Binding-site contacts:
Ligand atom O1 contacts residue CYS151 of chain 1.A at 3.5 Å (h-bond).
Ligand atom C5 contacts residue THR11 of chain 2.A at 4.0 Å.
Ligand atom C8 contacts residue THR11 of chain 2.A at 3.8 Å.
Ligand atom O2 contacts residue GLY150 of chain 1.A at 3.5 Å.
Ligand atom C7 contacts residue THR11 of chain 2.A at 4.0 Å.
Ligand atom O2 contacts residue ASN153 of chain 1.A at 3.0 Å (h-bond).
Ligand atom N8 contacts residue ACP1 of chain 2.D at 2.9 Å (h-bond).
Ligand atom N7 contacts residue ACP1 of chain 2.D at 3.9 Å.
Ligand atom C3 contacts residue TYR187 of chain 1.A at 4.0 Å (hydrophobic).
Ligand atom C2 contacts residue SER81 of chain 2.A at 3.9 Å.
Ligand atom C3 contacts residue GLY150 of chain 1.A at 4.0 Å.
Ligand atom O1 contacts residue TYR187 of chain 1.A at 2.7 Å (h-bond).
Ligand atom N7 contacts residue SER41 of chain 2.A at 3.0 Å (h-bond).
Ligand atom C9 contacts residue LEU149 of chain 1.A at 4.1 Å (hydrophobic).
Ligand atom C8 contacts residue LEU149 of chain 1.A at 3.9 Å (hydrophobic).
Ligand atom C6 contacts residue GLY118 of chain 2.A at 4.0 Å.
Ligand atom O1 contacts residue LEU149 of chain 1.A at 4.1 Å.
Ligand atom C1 contacts residue CYS151 of chain 1.A at 4.2 Å (hydrophobic).
Ligand atom C6 contacts residue SER41 of chain 2.A at 3.9 Å.
Ligand atom C2 contacts residue TYR187 of chain 1.A at 3.5 Å (hydrophobic).
Ligand atom C4 contacts residue SER81 of chain 2.A at 4.1 Å.
Ligand atom N8 contacts residue THR11 of chain 2.A at 3.7 Å.
Ligand atom C9 contacts residue PRO79 of chain 2.A at 3.4 Å (hydrophobic).
Ligand atom O2 contacts residue ILE152 of chain 1.A at 3.5 Å.
Ligand atom C7 contacts residue SER41 of chain 2.A at 4.0 Å.
Ligand atom C1 contacts residue ASN153 of chain 1.A at 4.0 Å.
Ligand atom C5 contacts residue GLY118 of chain 2.A at 3.8 Å.
Ligand atom N8 contacts residue GLU12 of chain 2.A at 3.7 Å.
Ligand atom C1 contacts residue GLY150 of chain 1.A at 3.6 Å.
Ligand atom C9 contacts residue THR80 of chain 2.A at 3.9 Å.
Ligand atom C1 contacts residue ILE152 of chain 1.A at 3.6 Å (hydrophobic).
Ligand atom C7 contacts residue ACP1 of chain 2.D at 3.7 Å.
Ligand atom C4 contacts residue THR122 of chain 2.A at 4.2 Å.
Ligand atom C6 contacts residue THR80 of chain 2.A at 4.2 Å.
Ligand atom C9 contacts residue SER41 of chain 2.A at 3.5 Å.
Ligand atom C1 contacts residue TYR187 of chain 1.A at 3.5 Å (hydrophobic).
Ligand atom O1 contacts residue GLY150 of chain 1.A at 3.0 Å (h-bond).
Ligand atom O1 contacts residue ILE152 of chain 1.A at 3.3 Å (h-bond).
Ligand atom O2 contacts residue CYS151 of chain 1.A at 4.2 Å.
Ligand atom C8 contacts residue ACP1 of chain 2.D at 3.8 Å.

Sequence of chain 2.A:
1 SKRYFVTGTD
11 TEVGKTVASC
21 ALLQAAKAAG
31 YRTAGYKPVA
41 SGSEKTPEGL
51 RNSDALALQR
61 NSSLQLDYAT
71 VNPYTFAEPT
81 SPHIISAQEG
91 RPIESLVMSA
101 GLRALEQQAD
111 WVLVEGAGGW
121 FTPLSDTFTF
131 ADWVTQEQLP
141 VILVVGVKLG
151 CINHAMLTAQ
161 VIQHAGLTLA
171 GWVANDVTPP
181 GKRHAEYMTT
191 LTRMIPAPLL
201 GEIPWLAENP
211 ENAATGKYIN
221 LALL

This protein binds this small molecule.
Small molecule (SMILES): C[C@H](N)[C@H](N)CCCCCC(=O)O

Sequence of chain 1.A:
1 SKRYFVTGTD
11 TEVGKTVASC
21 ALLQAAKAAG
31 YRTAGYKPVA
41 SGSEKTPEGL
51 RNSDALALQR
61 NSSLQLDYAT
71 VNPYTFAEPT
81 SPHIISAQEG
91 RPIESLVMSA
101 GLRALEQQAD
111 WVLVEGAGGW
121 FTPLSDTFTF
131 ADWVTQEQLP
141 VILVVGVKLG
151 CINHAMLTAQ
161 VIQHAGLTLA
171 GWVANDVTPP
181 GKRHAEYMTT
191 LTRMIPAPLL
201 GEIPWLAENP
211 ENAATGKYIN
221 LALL